This protein binds this small molecule.
Small molecule (SMILES): NCCc1ccc(S(=O)(=O)F)cc1

Binding-site contacts:
Ligand atom C7 contacts residue GLY162 of chain 1.D at 4.0 Å.
Ligand atom C2 contacts residue SER144 of chain 1.D at 3.6 Å.
Ligand atom C5 contacts residue VAL164 of chain 1.D at 3.5 Å (hydrophobic).
Ligand atom C1 contacts residue SER144 of chain 1.D at 3.6 Å.
Ligand atom O2S contacts residue JAT1 of chain 1.CA at 0.1 Å (h-bond).
Ligand atom C6 contacts residue MET139 of chain 1.D at 3.3 Å (hydrophobic).
Ligand atom C6 contacts residue GLY161 of chain 1.D at 4.0 Å.
Ligand atom C5 contacts residue GLY162 of chain 1.D at 3.4 Å.
Ligand atom C3 contacts residue JAT1 of chain 1.CA at 0.4 Å.
Ligand atom F contacts residue ARG141 of chain 1.D at 3.5 Å.
Ligand atom C6 contacts residue VAL164 of chain 1.D at 3.7 Å (hydrophobic).
Ligand atom O2S contacts residue SER144 of chain 1.D at 2.4 Å (h-bond).
Ligand atom F contacts residue JAT1 of chain 1.CA at 0.1 Å.
Ligand atom O1S contacts residue MET139 of chain 1.D at 3.0 Å.
Ligand atom C6 contacts residue GLY162 of chain 1.D at 4.1 Å.
Ligand atom O1S contacts residue JAT1 of chain 1.CA at 0.2 Å (h-bond).
Ligand atom N8 contacts residue TYR124 of chain 1.D at 3.7 Å.
Ligand atom C7 contacts residue ARG141 of chain 1.D at 4.0 Å.
Ligand atom F contacts residue GLY142 of chain 1.D at 3.1 Å.
Ligand atom O2S contacts residue MET159 of chain 1.D at 3.5 Å.
Ligand atom F contacts residue SER144 of chain 1.D at 2.5 Å.
Ligand atom O2S contacts residue SER160 of chain 1.D at 3.8 Å.
Ligand atom O2S contacts residue GLY161 of chain 1.D at 4.0 Å.
Ligand atom O1S contacts residue GLY140 of chain 1.D at 3.0 Å (h-bond).
Ligand atom F contacts residue GLY140 of chain 1.D at 3.5 Å.
Ligand atom S contacts residue GLY140 of chain 1.D at 3.9 Å.
Ligand atom C6 contacts residue JAT1 of chain 1.CA at 0.2 Å.
Ligand atom C1 contacts residue JAT1 of chain 1.CA at 0.2 Å.
Ligand atom O1S contacts residue ARG141 of chain 1.D at 4.0 Å.
Ligand atom F contacts residue ASP143 of chain 1.D at 3.6 Å.
Ligand atom C5 contacts residue JAT1 of chain 1.CA at 0.2 Å.
Ligand atom C2 contacts residue JAT1 of chain 1.CA at 0.3 Å.
Ligand atom S contacts residue JAT1 of chain 1.CA at 0.1 Å (h-bond).
Ligand atom C4 contacts residue JAT1 of chain 1.CA at 0.2 Å.
Ligand atom C7 contacts residue JAT1 of chain 1.CA at 0.3 Å.
Ligand atom O1S contacts residue SER144 of chain 1.D at 4.0 Å.
Ligand atom O1S contacts residue MET159 of chain 1.D at 4.0 Å.
Ligand atom N8 contacts residue JAT1 of chain 1.CA at 0.3 Å (h-bond).
Ligand atom C8 contacts residue JAT1 of chain 1.CA at 0.3 Å.
Ligand atom S contacts residue SER144 of chain 1.D at 2.8 Å (h-bond).

Sequence of chain 1.D:
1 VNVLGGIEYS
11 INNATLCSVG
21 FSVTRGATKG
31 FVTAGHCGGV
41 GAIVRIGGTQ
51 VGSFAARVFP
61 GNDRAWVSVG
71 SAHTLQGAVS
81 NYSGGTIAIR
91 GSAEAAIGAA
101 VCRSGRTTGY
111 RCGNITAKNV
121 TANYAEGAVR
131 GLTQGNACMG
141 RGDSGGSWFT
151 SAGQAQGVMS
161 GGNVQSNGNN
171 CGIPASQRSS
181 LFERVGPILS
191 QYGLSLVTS